Sequence of chain 2.A:
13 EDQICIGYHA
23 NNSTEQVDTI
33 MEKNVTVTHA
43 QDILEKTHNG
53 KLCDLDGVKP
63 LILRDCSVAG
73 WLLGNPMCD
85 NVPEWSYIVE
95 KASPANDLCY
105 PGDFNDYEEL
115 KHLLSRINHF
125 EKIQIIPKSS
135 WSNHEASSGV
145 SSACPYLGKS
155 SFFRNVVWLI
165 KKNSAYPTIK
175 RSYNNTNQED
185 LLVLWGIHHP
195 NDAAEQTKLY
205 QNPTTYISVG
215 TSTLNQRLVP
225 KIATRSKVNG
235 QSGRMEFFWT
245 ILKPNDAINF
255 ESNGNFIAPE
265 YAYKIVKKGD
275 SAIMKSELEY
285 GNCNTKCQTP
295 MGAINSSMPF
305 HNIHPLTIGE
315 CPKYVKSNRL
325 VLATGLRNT

Sequence of chain 3.A:
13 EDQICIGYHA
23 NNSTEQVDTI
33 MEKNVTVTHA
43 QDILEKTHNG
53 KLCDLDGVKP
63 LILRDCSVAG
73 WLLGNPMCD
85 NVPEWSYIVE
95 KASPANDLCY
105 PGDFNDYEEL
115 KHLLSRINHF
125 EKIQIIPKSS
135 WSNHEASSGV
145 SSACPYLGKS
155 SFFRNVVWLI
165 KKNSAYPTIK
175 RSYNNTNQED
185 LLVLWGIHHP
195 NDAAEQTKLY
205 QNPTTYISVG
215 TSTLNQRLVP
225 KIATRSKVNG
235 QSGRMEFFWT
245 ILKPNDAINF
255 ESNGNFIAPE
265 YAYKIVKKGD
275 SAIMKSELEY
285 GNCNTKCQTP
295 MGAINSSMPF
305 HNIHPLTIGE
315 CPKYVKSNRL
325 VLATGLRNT

Binding-site contacts:
Ligand atom C4 contacts residue ASN178 of chain 2.A at 4.3 Å.
Ligand atom C3 contacts residue ASN249 of chain 2.A at 3.7 Å.
Ligand atom C2 contacts residue ASN178 of chain 2.A at 2.7 Å.
Ligand atom C5 contacts residue ASN178 of chain 2.A at 3.6 Å.
Ligand atom C8 contacts residue ALA251 of chain 2.A at 3.6 Å (hydrophobic).
Ligand atom C8 contacts residue ASP250 of chain 2.A at 3.9 Å.
Ligand atom O7 contacts residue ASN249 of chain 2.A at 3.4 Å (h-bond).
Ligand atom C7 contacts residue ASN178 of chain 2.A at 3.7 Å.
Ligand atom O7 contacts residue ALA251 of chain 2.A at 4.2 Å.
Ligand atom C7 contacts residue ALA251 of chain 2.A at 4.0 Å (hydrophobic).
Ligand atom C1 contacts residue ASN249 of chain 2.A at 3.6 Å.
Ligand atom O3 contacts residue ASN249 of chain 2.A at 4.5 Å.
Ligand atom C8 contacts residue ASN249 of chain 2.A at 3.8 Å.
Ligand atom N2 contacts residue ASN178 of chain 2.A at 3.1 Å (h-bond).
Ligand atom O7 contacts residue ASN178 of chain 2.A at 3.9 Å.
Ligand atom C8 contacts residue SER230 of chain 3.A at 3.7 Å.
Ligand atom N2 contacts residue ASN249 of chain 2.A at 2.9 Å (h-bond).
Ligand atom C3 contacts residue ASN178 of chain 2.A at 3.9 Å.
Ligand atom C1 contacts residue ASN178 of chain 2.A at 1.4 Å.
Ligand atom C7 contacts residue ASN249 of chain 2.A at 3.8 Å.
Ligand atom C2 contacts residue ASN249 of chain 2.A at 3.5 Å.
Ligand atom O5 contacts residue ASN178 of chain 2.A at 2.3 Å (h-bond).

This protein binds this small molecule.
Small molecule (SMILES): CC(=O)N[C@H]1[C@H](O[C@H]2[C@H](O)[C@@H](NC(C)=O)CO[C@@H]2CO)O[C@H](CO)[C@@H](O)[C@@H]1O